Sequence of chain 4.A:
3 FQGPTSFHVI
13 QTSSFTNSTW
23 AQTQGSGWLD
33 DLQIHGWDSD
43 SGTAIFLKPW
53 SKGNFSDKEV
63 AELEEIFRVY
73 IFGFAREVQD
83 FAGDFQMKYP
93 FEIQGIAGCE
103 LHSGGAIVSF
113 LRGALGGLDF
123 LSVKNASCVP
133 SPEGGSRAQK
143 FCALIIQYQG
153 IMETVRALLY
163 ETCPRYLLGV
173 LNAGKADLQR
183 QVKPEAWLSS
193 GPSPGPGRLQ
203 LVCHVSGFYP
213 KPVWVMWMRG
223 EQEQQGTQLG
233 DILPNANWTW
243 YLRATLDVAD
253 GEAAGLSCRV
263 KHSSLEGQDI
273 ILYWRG

A protein and the small-molecule ligand that binds it are described below.
Small molecule (SMILES): CC(=O)N[C@@H]1[C@@H](O)[C@H](O)[C@@H](CO)O[C@H]1O

Binding-site contacts:
Ligand atom O5 contacts residue ASN127 of chain 4.A at 2.4 Å (h-bond).
Ligand atom C7 contacts residue ASN127 of chain 4.A at 3.3 Å.
Ligand atom O7 contacts residue ARG158 of chain 3.A at 3.4 Å.
Ligand atom O4 contacts residue SO41 of chain 3.J at 3.1 Å (h-bond).
Ligand atom N2 contacts residue ASN127 of chain 4.A at 2.9 Å (h-bond).
Ligand atom C2 contacts residue ASN127 of chain 4.A at 2.4 Å.
Ligand atom C8 contacts residue ALA128 of chain 3.A at 3.8 Å (hydrophobic).
Ligand atom C8 contacts residue ASN127 of chain 3.A at 3.6 Å.
Ligand atom O6 contacts residue ASN127 of chain 4.A at 2.9 Å (h-bond).
Ligand atom O7 contacts residue ASN127 of chain 4.A at 3.3 Å (h-bond).
Ligand atom C7 contacts residue ALA128 of chain 3.A at 4.3 Å (hydrophobic).
Ligand atom O7 contacts residue ALA128 of chain 3.A at 3.8 Å.
Ligand atom C3 contacts residue ASN127 of chain 4.A at 3.7 Å.
Ligand atom C4 contacts residue SO41 of chain 3.J at 4.3 Å.
Ligand atom C1 contacts residue ASN127 of chain 4.A at 1.4 Å.
Ligand atom O7 contacts residue GLU155 of chain 3.A at 4.5 Å.
Ligand atom C4 contacts residue ASN127 of chain 4.A at 4.2 Å.
Ligand atom C6 contacts residue ASN127 of chain 4.A at 3.4 Å.
Ligand atom C5 contacts residue ASN127 of chain 4.A at 3.6 Å.
Ligand atom C7 contacts residue ARG158 of chain 3.A at 4.1 Å.

Sequence of chain 3.A:
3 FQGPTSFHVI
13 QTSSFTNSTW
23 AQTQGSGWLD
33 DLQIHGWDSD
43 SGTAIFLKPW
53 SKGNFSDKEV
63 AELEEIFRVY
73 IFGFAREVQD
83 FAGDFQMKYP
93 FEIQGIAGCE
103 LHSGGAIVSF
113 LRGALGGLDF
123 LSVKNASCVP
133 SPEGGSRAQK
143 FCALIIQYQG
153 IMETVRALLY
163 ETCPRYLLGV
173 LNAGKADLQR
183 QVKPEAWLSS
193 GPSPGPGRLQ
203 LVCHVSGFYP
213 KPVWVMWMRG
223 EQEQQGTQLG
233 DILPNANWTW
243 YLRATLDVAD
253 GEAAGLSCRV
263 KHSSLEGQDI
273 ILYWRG